Sequence of chain 1.A:
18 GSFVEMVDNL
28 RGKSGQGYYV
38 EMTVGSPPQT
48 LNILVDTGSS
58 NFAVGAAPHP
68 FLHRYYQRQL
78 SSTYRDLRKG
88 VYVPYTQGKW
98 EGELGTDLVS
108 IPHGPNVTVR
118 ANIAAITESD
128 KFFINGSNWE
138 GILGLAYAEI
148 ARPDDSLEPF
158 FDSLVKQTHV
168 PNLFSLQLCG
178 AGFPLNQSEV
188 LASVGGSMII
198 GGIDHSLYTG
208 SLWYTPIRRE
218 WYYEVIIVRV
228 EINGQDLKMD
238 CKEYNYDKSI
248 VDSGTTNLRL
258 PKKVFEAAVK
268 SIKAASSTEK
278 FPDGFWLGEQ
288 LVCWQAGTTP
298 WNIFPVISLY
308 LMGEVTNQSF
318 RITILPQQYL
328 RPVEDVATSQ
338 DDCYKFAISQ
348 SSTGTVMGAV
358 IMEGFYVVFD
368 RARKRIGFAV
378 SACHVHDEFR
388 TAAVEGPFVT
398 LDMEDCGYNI

The small molecule below binds the protein below.
Small molecule (SMILES): [H]/N=C1\N[C@@](c2cccc(-c3cncc(Cl)c3)c2)(C2CC2)C(=O)N1C

Binding-site contacts:
Ligand atom C17 contacts residue ASP53 of chain 1.A at 3.5 Å.
Ligand atom N3 contacts residue ASP249 of chain 1.A at 2.8 Å (salt-bridge).
Ligand atom C18 contacts residue TYR92 of chain 1.A at 3.3 Å (hydrophobic).
Ligand atom C19 contacts residue GLY251 of chain 1.A at 3.8 Å.
Ligand atom N3 contacts residue GLY251 of chain 1.A at 3.3 Å (h-bond).
Ligand atom CL1 contacts residue SER250 of chain 1.A at 3.6 Å.
Ligand atom C4 contacts residue ASP249 of chain 1.A at 3.6 Å.
Ligand atom C19 contacts residue GLY34 of chain 1.A at 3.9 Å.
Ligand atom C17 contacts residue ILE139 of chain 1.A at 3.7 Å (hydrophobic).
Ligand atom N5 contacts residue GLN33 of chain 1.A at 3.8 Å.
Ligand atom C6 contacts residue TYR92 of chain 1.A at 3.6 Å (hydrophobic).
Ligand atom C16 contacts residue GLY251 of chain 1.A at 3.2 Å.
Ligand atom C7 contacts residue PHE129 of chain 1.A at 3.8 Å (hydrophobic).
Ligand atom C17 contacts residue SER56 of chain 1.A at 3.8 Å.
Ligand atom C3 contacts residue GLY251 of chain 1.A at 3.2 Å.
Ligand atom C17 contacts residue TYR92 of chain 1.A at 3.4 Å (hydrophobic).
Ligand atom C8 contacts residue PHE129 of chain 1.A at 3.7 Å (hydrophobic).
Ligand atom CL1 contacts residue GLY34 of chain 1.A at 3.7 Å.
Ligand atom C15 contacts residue GLN33 of chain 1.A at 3.5 Å.
Ligand atom C18 contacts residue SER56 of chain 1.A at 3.9 Å.
Ligand atom CL1 contacts residue GLY251 of chain 1.A at 3.6 Å.
Ligand atom C3 contacts residue ASP249 of chain 1.A at 3.9 Å.
Ligand atom N1 contacts residue ASP53 of chain 1.A at 2.7 Å (salt-bridge).
Ligand atom C10 contacts residue LEU51 of chain 1.A at 3.8 Å (hydrophobic).
Ligand atom C11 contacts residue GLY251 of chain 1.A at 3.4 Å.
Ligand atom N2 contacts residue GLY251 of chain 1.A at 3.3 Å (h-bond).
Ligand atom N5 contacts residue GLY32 of chain 1.A at 3.5 Å (h-bond).
Ligand atom N1 contacts residue GLY251 of chain 1.A at 3.7 Å.
Ligand atom C15 contacts residue GLY34 of chain 1.A at 3.6 Å.
Ligand atom C2 contacts residue ASP53 of chain 1.A at 3.9 Å.
Ligand atom C15 contacts residue THR253 of chain 1.A at 3.6 Å.
Ligand atom C15 contacts residue GLY32 of chain 1.A at 3.4 Å.
Ligand atom C3 contacts residue ASP53 of chain 1.A at 3.5 Å.
Ligand atom C4 contacts residue GLY251 of chain 1.A at 3.6 Å.
Ligand atom CL1 contacts residue THR252 of chain 1.A at 3.8 Å.
Ligand atom N3 contacts residue GLY55 of chain 1.A at 3.8 Å.
Ligand atom N3 contacts residue ASP53 of chain 1.A at 2.9 Å (salt-bridge).
Ligand atom CL1 contacts residue SER31 of chain 1.A at 3.7 Å.
Ligand atom C4 contacts residue THR252 of chain 1.A at 3.4 Å.
Ligand atom C9 contacts residue TRP136 of chain 1.A at 3.6 Å (hydrophobic).